Binding-site contacts:
Ligand atom C contacts residue HIS190 of chain 1.A at 3.6 Å.
Ligand atom O contacts residue HIS190 of chain 1.A at 3.1 Å.
Ligand atom C3 contacts residue GLU191 of chain 1.A at 3.6 Å.
Ligand atom C5 contacts residue LEU186 of chain 1.A at 3.9 Å (hydrophobic).
Ligand atom C contacts residue TYR221 of chain 1.A at 3.9 Å (hydrophobic).
Ligand atom S1 contacts residue HIS194 of chain 1.A at 3.7 Å.
Ligand atom O contacts residue VAL187 of chain 1.A at 3.9 Å.
Ligand atom C11 contacts residue PRO222 of chain 1.A at 3.8 Å (hydrophobic).
Ligand atom C7 contacts residue ALA224 of chain 1.A at 3.9 Å (hydrophobic).
Ligand atom C5 contacts residue VAL219 of chain 1.A at 3.8 Å (hydrophobic).
Ligand atom C12 contacts residue ZN1 of chain 1.B at 3.2 Å.
Ligand atom O1 contacts residue PRO222 of chain 1.A at 3.9 Å.
Ligand atom C6 contacts residue VAL225 of chain 1.A at 3.3 Å (hydrophobic).
Ligand atom O2 contacts residue THR132 of chain 1.A at 3.6 Å.
Ligand atom O contacts residue VAL219 of chain 1.A at 3.9 Å.
Ligand atom C2 contacts residue GLU191 of chain 1.A at 3.5 Å.
Ligand atom C11 contacts residue ZN1 of chain 1.B at 3.1 Å.
Ligand atom C contacts residue ALA224 of chain 1.A at 3.6 Å (hydrophobic).
Ligand atom C10 contacts residue PRO222 of chain 1.A at 3.2 Å (hydrophobic).
Ligand atom O1 contacts residue GLY131 of chain 1.A at 3.6 Å.
Ligand atom O2 contacts residue GLY134 of chain 1.A at 3.5 Å (h-bond).
Ligand atom S1 contacts residue ZN1 of chain 1.B at 2.4 Å.
Ligand atom C7 contacts residue VAL225 of chain 1.A at 3.7 Å (hydrophobic).
Ligand atom C2 contacts residue LEU133 of chain 1.A at 4.0 Å (hydrophobic).
Ligand atom S1 contacts residue GLU191 of chain 1.A at 3.1 Å (salt-bridge).
Ligand atom C4 contacts residue HIS190 of chain 1.A at 3.2 Å.
Ligand atom C12 contacts residue GLY134 of chain 1.A at 3.5 Å.
Ligand atom C1 contacts residue PRO222 of chain 1.A at 3.4 Å (hydrophobic).
Ligand atom O contacts residue LEU186 of chain 1.A at 3.5 Å (h-bond).
Ligand atom C8 contacts residue LEU186 of chain 1.A at 3.7 Å (hydrophobic).
Ligand atom S1 contacts residue GLY134 of chain 1.A at 3.5 Å (h-bond).
Ligand atom C7 contacts residue LEU186 of chain 1.A at 3.8 Å (hydrophobic).
Ligand atom S1 contacts residue HIS200 of chain 1.A at 3.9 Å.
Ligand atom C3 contacts residue HIS190 of chain 1.A at 3.6 Å.
Ligand atom C1 contacts residue ALA224 of chain 1.A at 3.7 Å (hydrophobic).
Ligand atom C6 contacts residue GLU183 of chain 1.A at 3.6 Å.
Ligand atom O2 contacts residue LEU133 of chain 1.A at 3.1 Å (h-bond).
Ligand atom C11 contacts residue HIS190 of chain 1.A at 3.7 Å.
Ligand atom C11 contacts residue HIS200 of chain 1.A at 3.4 Å.
Ligand atom S1 contacts residue HIS190 of chain 1.A at 3.5 Å (h-bond).

The protein below binds the small molecule below.
Small molecule (SMILES): CC#CCOc1ccc(S(=O)(=O)CCCS)cc1

Sequence of chain 1.A:
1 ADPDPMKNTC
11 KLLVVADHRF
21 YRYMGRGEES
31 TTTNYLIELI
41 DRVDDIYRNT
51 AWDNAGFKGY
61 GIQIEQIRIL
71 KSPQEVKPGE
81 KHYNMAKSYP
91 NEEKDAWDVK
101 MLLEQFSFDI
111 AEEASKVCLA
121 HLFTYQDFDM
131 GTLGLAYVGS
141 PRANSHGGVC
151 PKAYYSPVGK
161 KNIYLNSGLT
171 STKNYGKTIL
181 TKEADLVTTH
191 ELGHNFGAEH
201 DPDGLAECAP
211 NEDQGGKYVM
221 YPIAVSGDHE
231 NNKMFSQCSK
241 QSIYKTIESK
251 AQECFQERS